Binding-site contacts:
Ligand atom C1 contacts residue PHE1103 of chain 1.C at 4.2 Å (hydrophobic).
Ligand atom C8 contacts residue THR1100 of chain 1.C at 4.0 Å.
Ligand atom C1 contacts residue ASN1098 of chain 1.C at 1.5 Å.
Ligand atom C8 contacts residue ASN1098 of chain 1.C at 4.3 Å.
Ligand atom N2 contacts residue ASN1098 of chain 1.C at 3.0 Å (h-bond).
Ligand atom C6 contacts residue PHE1103 of chain 1.C at 4.0 Å (hydrophobic).
Ligand atom C7 contacts residue HIS1101 of chain 1.C at 4.3 Å.
Ligand atom C8 contacts residue GLY1099 of chain 1.C at 3.6 Å.
Ligand atom C3 contacts residue ASN1098 of chain 1.C at 3.9 Å.
Ligand atom C5 contacts residue HIS1101 of chain 1.C at 3.9 Å.
Ligand atom O5 contacts residue ASN1098 of chain 1.C at 2.5 Å (h-bond).
Ligand atom C4 contacts residue ASN1098 of chain 1.C at 4.4 Å.
Ligand atom N2 contacts residue THR1100 of chain 1.C at 3.2 Å (h-bond).
Ligand atom C1 contacts residue HIS1101 of chain 1.C at 4.0 Å.
Ligand atom C2 contacts residue ASN1098 of chain 1.C at 2.6 Å.
Ligand atom O5 contacts residue HIS1101 of chain 1.C at 4.3 Å.
Ligand atom O5 contacts residue PHE1103 of chain 1.C at 3.6 Å.
Ligand atom C1 contacts residue THR1100 of chain 1.C at 4.0 Å.
Ligand atom C3 contacts residue HIS1101 of chain 1.C at 4.2 Å.
Ligand atom C5 contacts residue PHE1103 of chain 1.C at 4.2 Å (hydrophobic).
Ligand atom O7 contacts residue ASN1098 of chain 1.C at 4.0 Å.
Ligand atom C8 contacts residue HIS1101 of chain 1.C at 4.2 Å.
Ligand atom C2 contacts residue THR1100 of chain 1.C at 3.9 Å.
Ligand atom C7 contacts residue THR1100 of chain 1.C at 4.2 Å.
Ligand atom O7 contacts residue HIS1101 of chain 1.C at 4.2 Å.
Ligand atom C3 contacts residue THR1100 of chain 1.C at 3.9 Å.
Ligand atom C7 contacts residue ASN1098 of chain 1.C at 3.7 Å.
Ligand atom C5 contacts residue ASN1098 of chain 1.C at 3.9 Å.
Ligand atom C7 contacts residue GLY1099 of chain 1.C at 4.3 Å.

A small-molecule ligand and the protein it binds are described below.
Small molecule (SMILES): CC(=O)N[C@H]1[C@H](O[C@H]2[C@H](O)[C@@H](NC(C)=O)CO[C@@H]2CO)O[C@H](CO)[C@@H](O)[C@@H]1O

Sequence of chain 1.C:
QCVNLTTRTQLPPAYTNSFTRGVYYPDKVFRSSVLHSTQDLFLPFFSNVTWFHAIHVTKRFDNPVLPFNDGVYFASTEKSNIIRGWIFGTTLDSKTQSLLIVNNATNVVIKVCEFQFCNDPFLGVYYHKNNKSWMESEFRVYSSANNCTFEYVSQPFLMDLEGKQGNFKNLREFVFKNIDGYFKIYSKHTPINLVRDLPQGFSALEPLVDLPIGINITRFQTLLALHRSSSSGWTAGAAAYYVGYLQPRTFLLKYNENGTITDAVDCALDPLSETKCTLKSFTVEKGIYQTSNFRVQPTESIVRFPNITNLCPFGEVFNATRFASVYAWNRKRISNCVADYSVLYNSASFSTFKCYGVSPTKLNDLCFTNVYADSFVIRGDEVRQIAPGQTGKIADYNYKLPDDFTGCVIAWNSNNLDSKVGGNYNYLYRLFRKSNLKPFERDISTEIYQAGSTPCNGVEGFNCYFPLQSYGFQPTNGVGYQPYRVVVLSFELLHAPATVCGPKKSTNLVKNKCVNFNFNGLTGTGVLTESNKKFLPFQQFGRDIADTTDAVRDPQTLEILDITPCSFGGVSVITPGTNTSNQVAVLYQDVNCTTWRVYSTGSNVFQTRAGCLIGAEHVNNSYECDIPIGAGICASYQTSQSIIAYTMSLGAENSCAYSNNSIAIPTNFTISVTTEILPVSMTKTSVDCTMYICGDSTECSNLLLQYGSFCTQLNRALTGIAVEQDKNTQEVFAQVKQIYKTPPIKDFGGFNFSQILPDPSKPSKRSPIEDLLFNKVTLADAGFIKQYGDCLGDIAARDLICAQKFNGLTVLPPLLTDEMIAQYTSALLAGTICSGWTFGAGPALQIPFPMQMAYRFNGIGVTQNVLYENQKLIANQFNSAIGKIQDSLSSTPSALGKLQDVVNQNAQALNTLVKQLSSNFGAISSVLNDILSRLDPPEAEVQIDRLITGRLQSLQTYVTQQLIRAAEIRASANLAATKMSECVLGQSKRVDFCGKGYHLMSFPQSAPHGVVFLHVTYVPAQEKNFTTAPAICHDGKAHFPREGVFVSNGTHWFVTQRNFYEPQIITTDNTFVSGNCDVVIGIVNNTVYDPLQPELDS